A protein and the small-molecule ligand that binds it are described below.
Small molecule (SMILES): CC(=O)N[C@H]1[C@H](O[C@H]2[C@H](O)[C@@H](NC(C)=O)CO[C@@H]2CO)O[C@H](CO)[C@@H](O)[C@@H]1O

Sequence of chain 1.A:
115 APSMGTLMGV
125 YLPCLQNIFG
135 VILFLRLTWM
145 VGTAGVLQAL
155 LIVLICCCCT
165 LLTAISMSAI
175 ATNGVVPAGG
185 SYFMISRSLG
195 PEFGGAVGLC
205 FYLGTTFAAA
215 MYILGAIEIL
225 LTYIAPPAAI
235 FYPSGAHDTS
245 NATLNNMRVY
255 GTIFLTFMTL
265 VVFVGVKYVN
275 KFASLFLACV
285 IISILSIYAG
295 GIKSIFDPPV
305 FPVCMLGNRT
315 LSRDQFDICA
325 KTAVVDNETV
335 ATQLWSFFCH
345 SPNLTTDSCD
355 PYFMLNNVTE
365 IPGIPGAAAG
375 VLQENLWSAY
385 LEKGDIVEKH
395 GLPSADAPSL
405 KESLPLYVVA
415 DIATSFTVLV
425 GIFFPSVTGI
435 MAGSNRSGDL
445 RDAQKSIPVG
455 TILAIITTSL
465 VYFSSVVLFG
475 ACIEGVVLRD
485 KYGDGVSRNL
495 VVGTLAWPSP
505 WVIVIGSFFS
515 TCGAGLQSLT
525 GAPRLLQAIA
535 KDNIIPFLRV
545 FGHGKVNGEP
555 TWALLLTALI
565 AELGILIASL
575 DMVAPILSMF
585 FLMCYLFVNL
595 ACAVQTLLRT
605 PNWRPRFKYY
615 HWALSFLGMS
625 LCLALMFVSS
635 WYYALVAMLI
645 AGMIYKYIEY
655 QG

Binding-site contacts:
Ligand atom C1 contacts residue SER398 of chain 1.A at 3.6 Å.
Ligand atom C8 contacts residue HIS394 of chain 1.A at 4.2 Å.
Ligand atom C2 contacts residue ASN312 of chain 1.A at 2.4 Å.
Ligand atom N2 contacts residue GLU392 of chain 1.A at 4.3 Å.
Ligand atom C7 contacts residue GLU392 of chain 1.A at 4.0 Å.
Ligand atom N2 contacts residue ASN312 of chain 1.A at 3.6 Å (h-bond).
Ligand atom C3 contacts residue ASN312 of chain 1.A at 3.3 Å.
Ligand atom O3 contacts residue SER398 of chain 1.A at 4.0 Å.
Ligand atom O6 contacts residue ALA399 of chain 1.A at 4.5 Å.
Ligand atom C8 contacts residue LYS393 of chain 1.A at 3.4 Å.
Ligand atom C5 contacts residue ASN312 of chain 1.A at 3.6 Å.
Ligand atom C2 contacts residue GLU392 of chain 1.A at 4.5 Å.
Ligand atom O5 contacts residue ASN312 of chain 1.A at 2.3 Å (h-bond).
Ligand atom C5 contacts residue SER398 of chain 1.A at 4.1 Å.
Ligand atom C4 contacts residue ASN312 of chain 1.A at 4.1 Å.
Ligand atom O5 contacts residue SER398 of chain 1.A at 2.9 Å (h-bond).
Ligand atom C1 contacts residue ASN312 of chain 1.A at 1.4 Å.
Ligand atom C2 contacts residue LYS393 of chain 1.A at 3.9 Å.
Ligand atom C1 contacts residue GLU392 of chain 1.A at 4.1 Å.
Ligand atom C1 contacts residue LYS393 of chain 1.A at 4.1 Å.
Ligand atom C8 contacts residue ASN312 of chain 1.A at 4.2 Å.
Ligand atom O6 contacts residue SER398 of chain 1.A at 3.2 Å (h-bond).
Ligand atom C7 contacts residue ASN312 of chain 1.A at 4.3 Å.
Ligand atom C6 contacts residue SER398 of chain 1.A at 4.2 Å.
Ligand atom C8 contacts residue GLU392 of chain 1.A at 2.9 Å.
Ligand atom O7 contacts residue GLU392 of chain 1.A at 4.4 Å.
Ligand atom O3 contacts residue HIS394 of chain 1.A at 4.4 Å.
Ligand atom O3 contacts residue ASN312 of chain 1.A at 3.1 Å (h-bond).